Binding-site contacts:
Ligand atom C3 contacts residue ILE85 of chain 2.C at 3.7 Å (hydrophobic).
Ligand atom C6' contacts residue TYR31 of chain 2.C at 3.1 Å (hydrophobic).
Ligand atom O4' contacts residue THR98 of chain 2.C at 4.0 Å.
Ligand atom C5' contacts residue ARG41 of chain 2.C at 3.1 Å.
Ligand atom O2 contacts residue TYR11 of chain 2.C at 2.8 Å (h-bond).
Ligand atom O2 contacts residue TRP62 of chain 2.C at 4.2 Å.
Ligand atom C1' contacts residue TYR31 of chain 2.C at 4.3 Å (hydrophobic).
Ligand atom C5' contacts residue TYR31 of chain 2.C at 2.6 Å (hydrophobic).
Ligand atom C6' contacts residue ARG41 of chain 2.C at 4.3 Å.
Ligand atom O1 contacts residue ILE85 of chain 2.C at 4.3 Å.
Ligand atom C1 contacts residue TYR13 of chain 2.C at 3.6 Å (hydrophobic).
Ligand atom O1 contacts residue TYR13 of chain 2.C at 2.4 Å (h-bond).
Ligand atom O4' contacts residue VAL38 of chain 2.C at 4.1 Å.
Ligand atom C1 contacts residue LEU72 of chain 2.C at 4.2 Å (hydrophobic).
Ligand atom C5' contacts residue GLU64 of chain 2.C at 3.3 Å.
Ligand atom O2 contacts residue LEU72 of chain 2.C at 3.7 Å.
Ligand atom C2' contacts residue PHE87 of chain 2.C at 3.8 Å (hydrophobic).
Ligand atom C1 contacts residue TYR11 of chain 2.C at 3.5 Å (hydrophobic).
Ligand atom O2 contacts residue TYR13 of chain 2.C at 4.1 Å.
Ligand atom O4' contacts residue GLU64 of chain 2.C at 4.2 Å.
Ligand atom O1 contacts residue LEU72 of chain 2.C at 3.7 Å.
Ligand atom C6' contacts residue ILE33 of chain 2.C at 3.8 Å (hydrophobic).
Ligand atom C1' contacts residue ILE85 of chain 2.C at 4.3 Å (hydrophobic).
Ligand atom C5' contacts residue ILE33 of chain 2.C at 4.4 Å (hydrophobic).
Ligand atom C4' contacts residue ARG41 of chain 2.C at 3.1 Å.
Ligand atom O1 contacts residue TYR11 of chain 2.C at 3.5 Å (h-bond).
Ligand atom O1 contacts residue ALA19 of chain 2.C at 4.3 Å.
Ligand atom C6' contacts residue GLU64 of chain 2.C at 3.9 Å.
Ligand atom O4' contacts residue TYR31 of chain 2.C at 4.2 Å.
Ligand atom C3' contacts residue VAL38 of chain 2.C at 3.9 Å (hydrophobic).
Ligand atom C2' contacts residue ILE85 of chain 2.C at 4.0 Å (hydrophobic).
Ligand atom C2 contacts residue ILE33 of chain 2.C at 4.2 Å (hydrophobic).
Ligand atom C2 contacts residue TYR31 of chain 2.C at 4.2 Å (hydrophobic).
Ligand atom O4' contacts residue ARG41 of chain 2.C at 2.5 Å (salt-bridge).
Ligand atom C4' contacts residue TYR31 of chain 2.C at 3.8 Å (hydrophobic).
Ligand atom C2' contacts residue VAL38 of chain 2.C at 4.3 Å (hydrophobic).
Ligand atom C3' contacts residue PHE87 of chain 2.C at 3.5 Å (hydrophobic).
Ligand atom C1' contacts residue ILE33 of chain 2.C at 4.2 Å (hydrophobic).
Ligand atom C3 contacts residue ILE33 of chain 2.C at 4.3 Å (hydrophobic).
Ligand atom C4' contacts residue GLU64 of chain 2.C at 3.9 Å.

A protein and the small-molecule ligand that binds it are described below.
Small molecule (SMILES): O=C(O)/C=C/c1ccc(O)cc1

Sequence of chain 2.C:
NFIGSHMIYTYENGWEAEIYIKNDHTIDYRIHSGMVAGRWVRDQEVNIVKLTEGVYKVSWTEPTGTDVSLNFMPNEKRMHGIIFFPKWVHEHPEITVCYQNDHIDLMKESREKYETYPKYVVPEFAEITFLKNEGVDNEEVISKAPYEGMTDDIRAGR